Binding-site contacts:
Ligand atom C5 contacts residue ASN19 of chain 36.Q at 3.3 Å.
Ligand atom C1 contacts residue ASN19 of chain 36.Q at 1.9 Å.
Ligand atom N2 contacts residue ASN19 of chain 36.Q at 4.1 Å.
Ligand atom O5 contacts residue ASN19 of chain 36.Q at 2.1 Å (h-bond).
Ligand atom O6 contacts residue ASN19 of chain 36.Q at 4.3 Å.
Ligand atom C4 contacts residue ASN19 of chain 36.Q at 4.5 Å.
Ligand atom C6 contacts residue ASN19 of chain 36.Q at 4.0 Å.
Ligand atom C2 contacts residue ASN19 of chain 36.Q at 3.4 Å.
Ligand atom C8 contacts residue TYR17 of chain 36.Q at 4.3 Å (hydrophobic).
Ligand atom C3 contacts residue ASN19 of chain 36.Q at 4.4 Å.

The protein below binds the small molecule below.
Small molecule (SMILES): CC(=O)N[C@H]1[C@H](O[C@H]2[C@H](O)[C@@H](NC(C)=O)CO[C@@H]2CO)O[C@H](CO)[C@@H](O)[C@@H]1O

Sequence of chain 36.Q:
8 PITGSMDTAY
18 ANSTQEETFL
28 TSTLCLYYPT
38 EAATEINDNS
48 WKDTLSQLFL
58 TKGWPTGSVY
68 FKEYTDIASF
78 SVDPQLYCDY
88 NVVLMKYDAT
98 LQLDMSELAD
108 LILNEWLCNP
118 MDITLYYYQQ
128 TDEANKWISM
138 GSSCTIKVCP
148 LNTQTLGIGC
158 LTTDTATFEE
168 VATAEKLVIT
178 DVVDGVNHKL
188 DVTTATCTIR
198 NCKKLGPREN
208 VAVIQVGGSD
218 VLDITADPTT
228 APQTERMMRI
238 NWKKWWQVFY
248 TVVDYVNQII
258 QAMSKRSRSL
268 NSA